The protein below binds the small molecule below.
Small molecule (SMILES): O=C(Nc1cc(-c2cn(CCNc3c4c(nc5ccccc35)CCCC4)nn2)ccn1)Nc1cccc2c1[C@@H]1CCCCN1C2=O

Binding-site contacts:
Ligand atom NAU contacts residue TYR121 of chain 1.B at 3.5 Å (h-bond).
Ligand atom CAE contacts residue PHE330 of chain 1.B at 3.5 Å (hydrophobic).
Ligand atom CAG contacts residue TRP84 of chain 1.B at 3.4 Å (hydrophobic).
Ligand atom NAT contacts residue TYR121 of chain 1.B at 3.1 Å (h-bond).
Ligand atom CAS contacts residue TYR121 of chain 1.B at 3.5 Å (hydrophobic).
Ligand atom CBO contacts residue LEU282 of chain 1.B at 3.6 Å (hydrophobic).
Ligand atom CBF contacts residue TRP279 of chain 1.B at 3.7 Å (hydrophobic).
Ligand atom CAL contacts residue TRP84 of chain 1.B at 3.7 Å (hydrophobic).
Ligand atom CAH contacts residue TRP84 of chain 1.B at 3.6 Å (hydrophobic).
Ligand atom CBH contacts residue TRP279 of chain 1.B at 3.5 Å (hydrophobic).
Ligand atom CBI contacts residue TRP279 of chain 1.B at 3.6 Å (hydrophobic).
Ligand atom CAF contacts residue TRP84 of chain 1.B at 3.3 Å (hydrophobic).
Ligand atom CAA contacts residue TRP84 of chain 1.B at 3.4 Å (hydrophobic).
Ligand atom NAO contacts residue TRP84 of chain 1.B at 3.4 Å.
Ligand atom CAD contacts residue HIS440 of chain 1.B at 3.6 Å.
Ligand atom NAN contacts residue TRP84 of chain 1.B at 3.7 Å.
Ligand atom CAJ contacts residue HIS440 of chain 1.B at 3.6 Å.
Ligand atom CBC contacts residue TRP279 of chain 1.B at 3.5 Å (hydrophobic).
Ligand atom CAQ contacts residue TYR121 of chain 1.B at 3.6 Å (hydrophobic).
Ligand atom NAV contacts residue PHE330 of chain 1.B at 3.6 Å.
Ligand atom CAE contacts residue TRP84 of chain 1.B at 3.4 Å (hydrophobic).
Ligand atom CAB contacts residue TRP432 of chain 1.B at 3.5 Å (hydrophobic).
Ligand atom CBJ contacts residue TRP279 of chain 1.B at 3.5 Å (hydrophobic).
Ligand atom CAE contacts residue HIS440 of chain 1.B at 3.7 Å.
Ligand atom OBL contacts residue TRP279 of chain 1.B at 3.2 Å.
Ligand atom CAZ contacts residue PHE331 of chain 1.B at 3.6 Å (hydrophobic).
Ligand atom NAV contacts residue TYR121 of chain 1.B at 3.7 Å.
Ligand atom CBP contacts residue LEU282 of chain 1.B at 3.5 Å (hydrophobic).
Ligand atom CAD contacts residue PHE330 of chain 1.B at 3.4 Å (hydrophobic).
Ligand atom CAR contacts residue TYR121 of chain 1.B at 3.2 Å (hydrophobic).
Ligand atom CBA contacts residue PHE331 of chain 1.B at 3.4 Å (hydrophobic).
Ligand atom NAU contacts residue PHE330 of chain 1.B at 3.5 Å.
Ligand atom CAC contacts residue PHE330 of chain 1.B at 3.6 Å (hydrophobic).
Ligand atom CAK contacts residue GLU199 of chain 1.B at 3.5 Å.
Ligand atom CAC contacts residue TRP432 of chain 1.B at 3.6 Å (hydrophobic).
Ligand atom CAZ contacts residue PHE288 of chain 1.B at 3.1 Å (hydrophobic).
Ligand atom NBB contacts residue PHE288 of chain 1.B at 3.5 Å (h-bond).
Ligand atom NAN contacts residue PHE330 of chain 1.B at 3.5 Å.
Ligand atom NAN contacts residue HIS440 of chain 1.B at 2.9 Å (h-bond).
Ligand atom CBK contacts residue TRP279 of chain 1.B at 3.6 Å (hydrophobic).

Sequence of chain 1.B:
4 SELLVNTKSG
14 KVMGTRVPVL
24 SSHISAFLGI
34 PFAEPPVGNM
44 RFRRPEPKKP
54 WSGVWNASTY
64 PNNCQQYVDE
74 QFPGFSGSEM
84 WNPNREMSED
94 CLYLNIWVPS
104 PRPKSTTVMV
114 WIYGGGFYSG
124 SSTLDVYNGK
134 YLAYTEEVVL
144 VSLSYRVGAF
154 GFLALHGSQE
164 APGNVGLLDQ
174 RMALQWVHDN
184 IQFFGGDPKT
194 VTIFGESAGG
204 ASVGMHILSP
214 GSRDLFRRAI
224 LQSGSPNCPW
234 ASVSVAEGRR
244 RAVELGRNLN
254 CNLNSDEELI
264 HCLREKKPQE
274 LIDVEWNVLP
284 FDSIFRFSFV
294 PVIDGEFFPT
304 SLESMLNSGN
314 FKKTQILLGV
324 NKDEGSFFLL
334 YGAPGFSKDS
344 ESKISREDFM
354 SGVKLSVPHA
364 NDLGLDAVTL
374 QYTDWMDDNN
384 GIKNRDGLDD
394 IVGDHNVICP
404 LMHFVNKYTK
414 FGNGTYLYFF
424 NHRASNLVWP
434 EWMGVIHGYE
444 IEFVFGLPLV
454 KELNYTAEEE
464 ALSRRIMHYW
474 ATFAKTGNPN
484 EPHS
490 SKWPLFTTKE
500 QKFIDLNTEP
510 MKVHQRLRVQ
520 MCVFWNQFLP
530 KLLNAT